Binding-site contacts:
Ligand atom O14 contacts residue ARG318 of chain 1.A at 2.4 Å (salt-bridge).
Ligand atom O4 contacts residue LYS65 of chain 1.A at 4.4 Å.
Ligand atom C15 contacts residue ARG322 of chain 1.A at 3.8 Å.
Ligand atom O8 contacts residue ARG322 of chain 1.A at 3.8 Å.
Ligand atom O19 contacts residue ARG318 of chain 1.A at 4.3 Å.
Ligand atom O4 contacts residue ARG318 of chain 1.A at 3.8 Å.
Ligand atom C16 contacts residue LEU325 of chain 1.A at 3.7 Å (hydrophobic).
Ligand atom C9 contacts residue ARG61 of chain 1.A at 4.0 Å.
Ligand atom O16 contacts residue ARG61 of chain 1.A at 4.2 Å.
Ligand atom C6 contacts residue LYS55 of chain 1.A at 3.5 Å.
Ligand atom O3 contacts residue ARG322 of chain 1.A at 3.4 Å (salt-bridge).
Ligand atom O5 contacts residue LYS65 of chain 1.A at 3.9 Å.
Ligand atom O10 contacts residue TYR355 of chain 1.A at 4.0 Å.
Ligand atom P1 contacts residue ARG322 of chain 1.A at 3.4 Å.
Ligand atom O11 contacts residue TYR355 of chain 1.A at 2.3 Å (h-bond).
Ligand atom P3 contacts residue LYS65 of chain 1.A at 4.0 Å.
Ligand atom O9 contacts residue LYS55 of chain 1.A at 4.0 Å.
Ligand atom O14 contacts residue LYS65 of chain 1.A at 3.3 Å.
Ligand atom C15 contacts residue LEU325 of chain 1.A at 3.7 Å (hydrophobic).
Ligand atom O10 contacts residue SER319 of chain 1.A at 3.5 Å.
Ligand atom O9 contacts residue ARG322 of chain 1.A at 2.7 Å (salt-bridge).
Ligand atom C12 contacts residue ARG61 of chain 1.A at 3.5 Å.
Ligand atom O7 contacts residue LYS59 of chain 1.A at 4.3 Å.
Ligand atom O6 contacts residue ARG322 of chain 1.A at 4.2 Å.
Ligand atom P1 contacts residue LYS55 of chain 1.A at 3.3 Å.
Ligand atom C5 contacts residue LYS55 of chain 1.A at 3.4 Å.
Ligand atom O15 contacts residue ARG61 of chain 1.A at 4.3 Å.
Ligand atom O3 contacts residue LYS55 of chain 1.A at 3.1 Å (salt-bridge).
Ligand atom O15 contacts residue LYS65 of chain 1.A at 3.3 Å.
Ligand atom P3 contacts residue ARG318 of chain 1.A at 3.7 Å.
Ligand atom O19 contacts residue ARG61 of chain 1.A at 3.8 Å.
Ligand atom C18 contacts residue LEU325 of chain 1.A at 4.0 Å (hydrophobic).
Ligand atom O1 contacts residue LYS55 of chain 1.A at 4.4 Å.
Ligand atom P2 contacts residue TYR355 of chain 1.A at 3.2 Å.
Ligand atom O7 contacts residue LYS55 of chain 1.A at 2.3 Å.
Ligand atom O12 contacts residue SER319 of chain 1.A at 4.4 Å.
Ligand atom O13 contacts residue ARG318 of chain 1.A at 4.4 Å.
Ligand atom C16 contacts residue ARG322 of chain 1.A at 3.5 Å.
Ligand atom C11 contacts residue ARG322 of chain 1.A at 3.7 Å.
Ligand atom O12 contacts residue TYR355 of chain 1.A at 3.0 Å (h-bond).

Sequence of chain 1.A:
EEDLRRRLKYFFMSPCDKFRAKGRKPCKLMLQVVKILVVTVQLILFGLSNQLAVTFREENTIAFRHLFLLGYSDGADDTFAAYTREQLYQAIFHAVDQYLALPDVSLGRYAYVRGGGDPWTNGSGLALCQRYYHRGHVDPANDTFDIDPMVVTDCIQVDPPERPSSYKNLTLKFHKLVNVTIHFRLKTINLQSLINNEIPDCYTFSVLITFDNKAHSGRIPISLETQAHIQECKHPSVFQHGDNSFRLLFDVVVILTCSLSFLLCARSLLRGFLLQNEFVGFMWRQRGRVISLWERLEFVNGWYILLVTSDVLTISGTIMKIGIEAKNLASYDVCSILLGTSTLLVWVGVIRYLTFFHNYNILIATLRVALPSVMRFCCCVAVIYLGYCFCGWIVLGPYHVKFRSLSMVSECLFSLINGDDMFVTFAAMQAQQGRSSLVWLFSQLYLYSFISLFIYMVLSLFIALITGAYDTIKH

A small-molecule ligand and the protein it binds are described below.
Small molecule (SMILES): CCCCCCC[C@@H](O)OC[C@H](COP(=O)(O)OC1[C@H](O)[C@H](OP(=O)(O)O)C(O)[C@H](OP(=O)(O)O)[C@H]1O)O[C@H](O)CCCCCCC